The small molecule below binds the protein below.
Small molecule (SMILES): Nc1ncnc2c1ncn2[C@@H]1O[C@H](COP(=O)(O)OP(=O)(O)OP(O)(O)=S)[C@@H](O)[C@H]1O

Binding-site contacts:
Ligand atom O3G contacts residue GLY217 of chain 1.F at 2.2 Å (h-bond).
Ligand atom S1G contacts residue LYS218 of chain 1.F at 3.1 Å (salt-bridge).
Ligand atom O2G contacts residue LYS218 of chain 1.F at 3.3 Å (salt-bridge).
Ligand atom O3' contacts residue GLY215 of chain 1.F at 3.0 Å (h-bond).
Ligand atom PB contacts residue ILE216 of chain 1.F at 3.5 Å.
Ligand atom O2' contacts residue GLY217 of chain 1.F at 3.0 Å (h-bond).
Ligand atom PG contacts residue LYS218 of chain 1.F at 3.2 Å.
Ligand atom O2B contacts residue GLY217 of chain 1.F at 2.2 Å (h-bond).
Ligand atom C2 contacts residue VAL186 of chain 1.F at 3.5 Å (hydrophobic).
Ligand atom O1B contacts residue GLY215 of chain 1.F at 2.7 Å.
Ligand atom O3B contacts residue GLY217 of chain 1.F at 2.8 Å (h-bond).
Ligand atom O1B contacts residue PRO214 of chain 1.F at 2.6 Å (h-bond).
Ligand atom O4' contacts residue ALA220 of chain 1.F at 3.0 Å.
Ligand atom N6 contacts residue VAL186 of chain 1.F at 2.8 Å.
Ligand atom O2A contacts residue GLY217 of chain 1.F at 3.4 Å.
Ligand atom O3G contacts residue ILE216 of chain 1.F at 2.8 Å (h-bond).
Ligand atom C1' contacts residue GLY217 of chain 1.F at 3.4 Å.
Ligand atom C6 contacts residue VAL186 of chain 1.F at 3.0 Å (hydrophobic).
Ligand atom PB contacts residue GLY217 of chain 1.F at 3.1 Å.
Ligand atom N6 contacts residue GLY188 of chain 1.F at 3.0 Å (h-bond).
Ligand atom C6 contacts residue GLY188 of chain 1.F at 3.3 Å.
Ligand atom PG contacts residue GLY217 of chain 1.F at 3.0 Å.
Ligand atom O2B contacts residue ILE216 of chain 1.F at 2.9 Å (h-bond).
Ligand atom O3G contacts residue PRO214 of chain 1.F at 2.7 Å (h-bond).
Ligand atom O3G contacts residue LYS218 of chain 1.F at 2.4 Å (salt-bridge).
Ligand atom N1 contacts residue GLY188 of chain 1.F at 2.8 Å (h-bond).
Ligand atom O2B contacts residue GLY215 of chain 1.F at 2.2 Å (h-bond).
Ligand atom O2' contacts residue GLY215 of chain 1.F at 2.8 Å (h-bond).
Ligand atom O1B contacts residue ILE216 of chain 1.F at 3.3 Å (h-bond).
Ligand atom O2' contacts residue ILE216 of chain 1.F at 2.8 Å.
Ligand atom C4 contacts residue VAL186 of chain 1.F at 3.4 Å (hydrophobic).
Ligand atom N7 contacts residue VAL186 of chain 1.F at 3.2 Å.
Ligand atom PB contacts residue GLY215 of chain 1.F at 3.1 Å.
Ligand atom O2G contacts residue PRO214 of chain 1.F at 2.1 Å (h-bond).
Ligand atom C5 contacts residue VAL186 of chain 1.F at 3.2 Å (hydrophobic).
Ligand atom PG contacts residue PRO214 of chain 1.F at 2.9 Å.
Ligand atom N6 contacts residue ILE187 of chain 1.F at 2.8 Å (h-bond).
Ligand atom N1 contacts residue VAL186 of chain 1.F at 2.8 Å (h-bond).
Ligand atom N3 contacts residue ALA220 of chain 1.F at 3.2 Å.
Ligand atom S1G contacts residue THR219 of chain 1.F at 2.8 Å (h-bond).

Sequence of chain 1.F:
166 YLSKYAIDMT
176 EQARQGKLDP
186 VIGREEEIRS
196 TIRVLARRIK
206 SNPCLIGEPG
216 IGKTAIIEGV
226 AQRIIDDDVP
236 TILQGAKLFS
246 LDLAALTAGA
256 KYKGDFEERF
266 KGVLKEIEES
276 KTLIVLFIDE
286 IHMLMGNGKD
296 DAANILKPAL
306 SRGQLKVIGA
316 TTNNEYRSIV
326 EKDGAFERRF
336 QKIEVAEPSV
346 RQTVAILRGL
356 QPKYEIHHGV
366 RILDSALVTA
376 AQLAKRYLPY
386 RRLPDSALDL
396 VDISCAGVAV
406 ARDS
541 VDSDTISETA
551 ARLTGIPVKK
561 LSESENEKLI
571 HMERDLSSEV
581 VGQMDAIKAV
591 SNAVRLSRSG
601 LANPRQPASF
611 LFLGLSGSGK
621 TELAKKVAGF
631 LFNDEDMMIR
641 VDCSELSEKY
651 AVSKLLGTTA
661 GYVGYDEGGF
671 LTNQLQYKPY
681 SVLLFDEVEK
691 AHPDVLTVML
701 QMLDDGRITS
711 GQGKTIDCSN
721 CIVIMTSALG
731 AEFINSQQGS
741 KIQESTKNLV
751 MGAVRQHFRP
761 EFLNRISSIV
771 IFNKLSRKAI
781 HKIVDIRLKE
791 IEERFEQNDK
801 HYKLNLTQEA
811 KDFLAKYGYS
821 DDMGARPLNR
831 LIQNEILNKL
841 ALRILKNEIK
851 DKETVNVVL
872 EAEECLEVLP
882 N